A small-molecule ligand and the protein it binds are described below.
Small molecule (SMILES): O=C(c1ccc(OCCN2CCCCC2)cc1)c1c(-c2ccc(O)cc2)sc2cc(O)ccc12

Sequence of chain 1.B:
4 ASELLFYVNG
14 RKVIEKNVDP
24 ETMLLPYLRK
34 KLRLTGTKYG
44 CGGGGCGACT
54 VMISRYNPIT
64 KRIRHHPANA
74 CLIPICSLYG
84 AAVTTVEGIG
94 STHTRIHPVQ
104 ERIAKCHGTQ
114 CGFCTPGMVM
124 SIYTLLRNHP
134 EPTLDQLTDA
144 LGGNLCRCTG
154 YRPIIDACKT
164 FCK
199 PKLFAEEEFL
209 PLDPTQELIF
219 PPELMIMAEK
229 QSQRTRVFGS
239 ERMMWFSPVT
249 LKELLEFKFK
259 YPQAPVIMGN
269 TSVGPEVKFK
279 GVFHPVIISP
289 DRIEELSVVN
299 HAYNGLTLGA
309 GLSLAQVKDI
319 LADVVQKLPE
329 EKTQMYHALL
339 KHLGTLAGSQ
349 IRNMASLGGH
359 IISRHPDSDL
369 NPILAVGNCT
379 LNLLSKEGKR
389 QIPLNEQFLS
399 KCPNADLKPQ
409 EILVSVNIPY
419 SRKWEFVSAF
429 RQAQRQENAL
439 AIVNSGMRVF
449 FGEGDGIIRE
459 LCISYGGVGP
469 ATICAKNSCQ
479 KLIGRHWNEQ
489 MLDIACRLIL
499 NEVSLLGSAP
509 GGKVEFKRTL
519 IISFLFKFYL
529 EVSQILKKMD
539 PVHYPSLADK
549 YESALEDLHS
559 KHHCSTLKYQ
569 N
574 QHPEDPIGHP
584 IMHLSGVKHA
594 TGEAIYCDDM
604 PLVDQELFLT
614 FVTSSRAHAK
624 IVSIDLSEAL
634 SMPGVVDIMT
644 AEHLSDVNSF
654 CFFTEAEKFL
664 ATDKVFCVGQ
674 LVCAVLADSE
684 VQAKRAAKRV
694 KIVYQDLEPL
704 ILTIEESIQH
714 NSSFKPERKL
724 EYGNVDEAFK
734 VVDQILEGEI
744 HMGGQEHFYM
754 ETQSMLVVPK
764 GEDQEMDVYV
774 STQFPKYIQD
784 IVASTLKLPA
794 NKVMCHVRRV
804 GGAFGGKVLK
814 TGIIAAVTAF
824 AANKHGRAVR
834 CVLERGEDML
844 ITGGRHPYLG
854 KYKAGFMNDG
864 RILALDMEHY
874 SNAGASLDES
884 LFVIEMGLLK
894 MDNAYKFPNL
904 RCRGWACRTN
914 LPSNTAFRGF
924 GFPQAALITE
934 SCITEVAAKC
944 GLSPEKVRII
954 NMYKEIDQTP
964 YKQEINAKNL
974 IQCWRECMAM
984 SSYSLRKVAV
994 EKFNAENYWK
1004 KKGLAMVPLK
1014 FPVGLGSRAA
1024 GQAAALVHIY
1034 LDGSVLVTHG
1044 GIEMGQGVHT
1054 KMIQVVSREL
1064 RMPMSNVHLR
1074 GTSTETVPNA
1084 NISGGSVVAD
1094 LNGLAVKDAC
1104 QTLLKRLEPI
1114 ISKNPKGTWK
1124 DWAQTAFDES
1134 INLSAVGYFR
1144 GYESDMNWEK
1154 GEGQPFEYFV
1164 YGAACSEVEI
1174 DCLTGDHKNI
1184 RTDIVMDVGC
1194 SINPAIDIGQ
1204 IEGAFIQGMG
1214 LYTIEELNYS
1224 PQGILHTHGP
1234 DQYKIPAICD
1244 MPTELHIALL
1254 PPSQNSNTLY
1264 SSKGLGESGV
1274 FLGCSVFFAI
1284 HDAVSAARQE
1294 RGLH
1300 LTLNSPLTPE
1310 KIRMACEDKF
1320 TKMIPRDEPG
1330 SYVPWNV

Binding-site contacts:
Ligand atom C14 contacts residue ASP453 of chain 1.B at 3.3 Å.
Ligand atom C9 contacts residue HIS541 of chain 1.B at 3.3 Å.
Ligand atom C1 contacts residue ASP453 of chain 1.B at 3.6 Å.
Ligand atom C4 contacts residue HIS541 of chain 1.B at 3.8 Å.
Ligand atom O3 contacts residue GLY454 of chain 1.B at 4.0 Å.
Ligand atom C2 contacts residue ASP453 of chain 1.B at 3.7 Å.
Ligand atom S6 contacts residue HIS541 of chain 1.B at 3.8 Å.
Ligand atom C3 contacts residue GLY452 of chain 1.B at 3.8 Å.
Ligand atom C8 contacts residue HIS541 of chain 1.B at 3.9 Å.
Ligand atom C4 contacts residue GLY454 of chain 1.B at 3.4 Å.
Ligand atom C4 contacts residue ASP453 of chain 1.B at 3.5 Å.
Ligand atom O3 contacts residue GLY452 of chain 1.B at 3.3 Å.
Ligand atom O3 contacts residue ASP453 of chain 1.B at 3.5 Å (salt-bridge).
Ligand atom C13 contacts residue HIS484 of chain 1.B at 3.2 Å.
Ligand atom C8 contacts residue HIS484 of chain 1.B at 3.5 Å.
Ligand atom C10 contacts residue HIS541 of chain 1.B at 3.7 Å.
Ligand atom O11 contacts residue ASN486 of chain 1.B at 3.0 Å (h-bond).
Ligand atom S6 contacts residue GLY454 of chain 1.B at 4.0 Å.
Ligand atom C3 contacts residue GLY454 of chain 1.B at 3.8 Å.
Ligand atom C7 contacts residue HIS484 of chain 1.B at 3.7 Å.
Ligand atom C5 contacts residue GLY454 of chain 1.B at 3.8 Å.
Ligand atom C2 contacts residue GLY452 of chain 1.B at 3.5 Å.
Ligand atom C3 contacts residue HIS541 of chain 1.B at 3.8 Å.
Ligand atom C10 contacts residue TYR542 of chain 1.B at 3.8 Å (hydrophobic).
Ligand atom C4 contacts residue ASP538 of chain 1.B at 3.7 Å.
Ligand atom C1 contacts residue HIS541 of chain 1.B at 3.6 Å.
Ligand atom C3 contacts residue ASP453 of chain 1.B at 3.5 Å.
Ligand atom S6 contacts residue TYR542 of chain 1.B at 3.3 Å (h-bond).
Ligand atom C15 contacts residue ASP453 of chain 1.B at 4.0 Å.
Ligand atom C21 contacts residue HIS541 of chain 1.B at 4.0 Å.
Ligand atom C12 contacts residue HIS484 of chain 1.B at 3.9 Å.
Ligand atom C9 contacts residue TYR542 of chain 1.B at 3.5 Å (hydrophobic).
Ligand atom C15 contacts residue HIS541 of chain 1.B at 4.0 Å.
Ligand atom O3 contacts residue GLU451 of chain 1.B at 3.6 Å.
Ligand atom C11 contacts residue ASN486 of chain 1.B at 3.8 Å.
Ligand atom C22 contacts residue HIS541 of chain 1.B at 3.6 Å.
Ligand atom C2 contacts residue HIS541 of chain 1.B at 3.6 Å.
Ligand atom C5 contacts residue HIS541 of chain 1.B at 3.8 Å.
Ligand atom C14 contacts residue HIS541 of chain 1.B at 3.7 Å.
Ligand atom C5 contacts residue ASP453 of chain 1.B at 3.3 Å.